Binding-site contacts:
Ligand atom O3 contacts residue ASN209 of chain 1.A at 4.0 Å.
Ligand atom O5 contacts residue PHE93 of chain 1.A at 3.9 Å.
Ligand atom O4 contacts residue GLU33 of chain 1.A at 3.6 Å.
Ligand atom O3 contacts residue PRO171 of chain 1.A at 3.8 Å.
Ligand atom O5 contacts residue SER89 of chain 1.A at 3.7 Å.
Ligand atom C1 contacts residue ARG149 of chain 1.A at 4.1 Å.
Ligand atom C5 contacts residue ASP90 of chain 1.A at 3.4 Å.
Ligand atom O1B contacts residue ASN209 of chain 1.A at 2.9 Å (h-bond).
Ligand atom C3 contacts residue ARG149 of chain 1.A at 4.1 Å.
Ligand atom O1A contacts residue LEU192 of chain 1.A at 3.7 Å.
Ligand atom C5 contacts residue LYS72 of chain 1.A at 4.2 Å.
Ligand atom O2 contacts residue TYR146 of chain 1.A at 2.7 Å (h-bond).
Ligand atom O4 contacts residue ILE88 of chain 1.A at 3.7 Å.
Ligand atom C6 contacts residue ALA236 of chain 1.A at 3.5 Å (hydrophobic).
Ligand atom O1B contacts residue PRO171 of chain 1.A at 3.7 Å.
Ligand atom O1B contacts residue ARG169 of chain 1.A at 2.8 Å (salt-bridge).
Ligand atom O5 contacts residue LYS72 of chain 1.A at 3.3 Å.
Ligand atom C6 contacts residue SER89 of chain 1.A at 3.4 Å.
Ligand atom C6 contacts residue ASP90 of chain 1.A at 4.0 Å.
Ligand atom O1B contacts residue LEU192 of chain 1.A at 4.0 Å.
Ligand atom C4 contacts residue LYS72 of chain 1.A at 3.9 Å.
Ligand atom C2 contacts residue TYR146 of chain 1.A at 3.7 Å (hydrophobic).
Ligand atom C2 contacts residue LEU192 of chain 1.A at 4.2 Å (hydrophobic).
Ligand atom O1A contacts residue PRO171 of chain 1.A at 3.6 Å.
Ligand atom C2 contacts residue ASN209 of chain 1.A at 4.0 Å.
Ligand atom C6 contacts residue ILE88 of chain 1.A at 3.7 Å (hydrophobic).
Ligand atom O3 contacts residue ARG149 of chain 1.A at 2.9 Å (salt-bridge).
Ligand atom C1 contacts residue LEU192 of chain 1.A at 4.0 Å (hydrophobic).
Ligand atom O2 contacts residue ASN209 of chain 1.A at 2.8 Å (h-bond).
Ligand atom C1 contacts residue PRO171 of chain 1.A at 3.8 Å (hydrophobic).
Ligand atom C4 contacts residue TYR146 of chain 1.A at 3.7 Å (hydrophobic).
Ligand atom O4 contacts residue TYR146 of chain 1.A at 3.9 Å.
Ligand atom O2 contacts residue LEU192 of chain 1.A at 4.1 Å.
Ligand atom O2 contacts residue ARG149 of chain 1.A at 4.2 Å.
Ligand atom O4 contacts residue LYS72 of chain 1.A at 2.8 Å (salt-bridge).
Ligand atom C1 contacts residue ASN209 of chain 1.A at 4.0 Å.
Ligand atom O5 contacts residue ASP90 of chain 1.A at 2.6 Å (salt-bridge).
Ligand atom C1 contacts residue ARG169 of chain 1.A at 3.5 Å.
Ligand atom O1A contacts residue ARG169 of chain 1.A at 2.8 Å (salt-bridge).
Ligand atom O1B contacts residue ARG149 of chain 1.A at 3.3 Å (salt-bridge).

A small-molecule ligand and the protein it binds are described below.
Small molecule (SMILES): C[C@H](O)[C@@H](O)[C@@H](O)[C@H](O)C(=O)O

Sequence of chain 1.A:
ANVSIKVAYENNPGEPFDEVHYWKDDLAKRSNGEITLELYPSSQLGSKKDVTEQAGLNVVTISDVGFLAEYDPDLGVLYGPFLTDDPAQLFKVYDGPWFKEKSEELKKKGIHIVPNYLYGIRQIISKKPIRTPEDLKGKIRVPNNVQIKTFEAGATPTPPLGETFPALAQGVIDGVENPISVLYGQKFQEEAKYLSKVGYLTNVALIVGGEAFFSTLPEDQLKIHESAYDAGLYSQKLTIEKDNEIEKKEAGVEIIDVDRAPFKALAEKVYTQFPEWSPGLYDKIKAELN